Sequence of chain 1.A:
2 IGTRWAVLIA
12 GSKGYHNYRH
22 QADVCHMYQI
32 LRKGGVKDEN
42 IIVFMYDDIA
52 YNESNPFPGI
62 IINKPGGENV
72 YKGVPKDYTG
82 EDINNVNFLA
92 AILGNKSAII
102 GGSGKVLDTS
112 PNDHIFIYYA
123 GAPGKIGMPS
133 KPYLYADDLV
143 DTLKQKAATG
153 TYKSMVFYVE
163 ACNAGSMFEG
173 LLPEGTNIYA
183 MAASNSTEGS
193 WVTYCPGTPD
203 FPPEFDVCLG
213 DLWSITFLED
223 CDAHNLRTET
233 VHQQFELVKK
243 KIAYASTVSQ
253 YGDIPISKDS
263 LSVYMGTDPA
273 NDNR

This protein binds this small molecule.
Small molecule (SMILES): CC(=O)N[C@@H]1[C@@H](O)[C@H](O)[C@@H](CO)O[C@H]1O

Binding-site contacts:
Ligand atom C5 contacts residue TYR16 of chain 1.A at 4.3 Å (hydrophobic).
Ligand atom C1 contacts residue GLU54 of chain 1.A at 3.6 Å.
Ligand atom C7 contacts residue ASN53 of chain 1.A at 3.2 Å.
Ligand atom C5 contacts residue ASN53 of chain 1.A at 3.6 Å.
Ligand atom O7 contacts residue ASN53 of chain 1.A at 3.1 Å (h-bond).
Ligand atom C2 contacts residue ASP49 of chain 1.A at 4.1 Å.
Ligand atom O6 contacts residue TYR16 of chain 1.A at 2.9 Å (h-bond).
Ligand atom C1 contacts residue ASP49 of chain 1.A at 4.0 Å.
Ligand atom C7 contacts residue GLU54 of chain 1.A at 3.8 Å.
Ligand atom O5 contacts residue ASN53 of chain 1.A at 2.4 Å (h-bond).
Ligand atom C1 contacts residue ASN53 of chain 1.A at 1.4 Å.
Ligand atom C2 contacts residue GLU54 of chain 1.A at 4.1 Å.
Ligand atom C8 contacts residue TYR52 of chain 1.A at 4.4 Å (hydrophobic).
Ligand atom O6 contacts residue GLY15 of chain 1.A at 3.4 Å.
Ligand atom C4 contacts residue ASN53 of chain 1.A at 4.2 Å.
Ligand atom C2 contacts residue ASN53 of chain 1.A at 2.4 Å.
Ligand atom C6 contacts residue TYR16 of chain 1.A at 3.8 Å (hydrophobic).
Ligand atom O5 contacts residue TYR16 of chain 1.A at 3.5 Å.
Ligand atom C7 contacts residue ASP49 of chain 1.A at 4.1 Å.
Ligand atom C3 contacts residue ASN53 of chain 1.A at 3.8 Å.
Ligand atom C8 contacts residue ASN53 of chain 1.A at 4.3 Å.
Ligand atom O5 contacts residue GLU54 of chain 1.A at 4.4 Å.
Ligand atom O5 contacts residue ASP49 of chain 1.A at 4.4 Å.
Ligand atom N2 contacts residue ASN53 of chain 1.A at 2.9 Å (h-bond).
Ligand atom C3 contacts residue GLU54 of chain 1.A at 4.1 Å.
Ligand atom C5 contacts residue GLU54 of chain 1.A at 4.2 Å.
Ligand atom N2 contacts residue GLU54 of chain 1.A at 3.4 Å (salt-bridge).
Ligand atom O7 contacts residue ASP49 of chain 1.A at 3.1 Å (salt-bridge).
Ligand atom C8 contacts residue GLU54 of chain 1.A at 3.5 Å.